Binding-site contacts:
Ligand atom C1 contacts residue ASN451 of chain 1.A at 1.5 Å.
Ligand atom N2 contacts residue ASN451 of chain 1.A at 2.9 Å (h-bond).
Ligand atom C4 contacts residue ASN451 of chain 1.A at 4.3 Å.
Ligand atom O5 contacts residue ASN451 of chain 1.A at 2.5 Å (h-bond).
Ligand atom C1 contacts residue PRO296 of chain 1.A at 4.2 Å (hydrophobic).
Ligand atom C3 contacts residue ASN451 of chain 1.A at 3.9 Å.
Ligand atom C8 contacts residue ASN451 of chain 1.A at 4.2 Å.
Ligand atom C6 contacts residue PRO296 of chain 1.A at 4.3 Å (hydrophobic).
Ligand atom C8 contacts residue ASN267 of chain 1.A at 3.5 Å.
Ligand atom O7 contacts residue ASN267 of chain 1.A at 4.3 Å.
Ligand atom C7 contacts residue ASN267 of chain 1.A at 4.2 Å.
Ligand atom C7 contacts residue ASN451 of chain 1.A at 3.5 Å.
Ligand atom O7 contacts residue ASN451 of chain 1.A at 3.8 Å.
Ligand atom O5 contacts residue PRO296 of chain 1.A at 3.6 Å.
Ligand atom C5 contacts residue ASN451 of chain 1.A at 3.8 Å.
Ligand atom C8 contacts residue NAG1 of chain 1.M at 3.2 Å.
Ligand atom C2 contacts residue ASN451 of chain 1.A at 2.5 Å.

Sequence of chain 1.A:
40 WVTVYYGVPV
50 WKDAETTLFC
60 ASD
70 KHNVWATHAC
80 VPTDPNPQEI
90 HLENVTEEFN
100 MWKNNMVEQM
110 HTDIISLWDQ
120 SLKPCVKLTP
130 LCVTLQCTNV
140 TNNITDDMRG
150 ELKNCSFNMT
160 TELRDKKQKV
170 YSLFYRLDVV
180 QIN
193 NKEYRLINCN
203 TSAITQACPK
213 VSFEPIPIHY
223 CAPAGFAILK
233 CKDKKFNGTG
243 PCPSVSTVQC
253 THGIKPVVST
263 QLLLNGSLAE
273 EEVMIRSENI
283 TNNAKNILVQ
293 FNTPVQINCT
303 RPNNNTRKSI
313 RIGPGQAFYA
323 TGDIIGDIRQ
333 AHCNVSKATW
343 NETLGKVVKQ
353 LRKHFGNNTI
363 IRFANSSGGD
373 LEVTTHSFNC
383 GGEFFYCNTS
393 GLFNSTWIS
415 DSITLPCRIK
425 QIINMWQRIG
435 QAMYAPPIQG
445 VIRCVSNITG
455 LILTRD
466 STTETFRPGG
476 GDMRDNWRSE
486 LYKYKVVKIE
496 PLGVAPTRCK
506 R

This small molecule binds to this protein.
Small molecule (SMILES): CC(=O)N[C@H]1[C@H](O[C@H]2[C@H](O)[C@@H](NC(C)=O)CO[C@@H]2CO)O[C@H](CO)[C@@H](O)[C@@H]1O